Binding-site contacts:
Ligand atom N7 contacts residue ASP156 of chain 2.A at 2.7 Å (salt-bridge).
Ligand atom C9 contacts residue ASP280 of chain 2.A at 3.2 Å.
Ligand atom N1 contacts residue LEU231 of chain 2.A at 2.8 Å (h-bond).
Ligand atom C16 contacts residue TYR106 of chain 2.A at 3.3 Å (hydrophobic).
Ligand atom N6 contacts residue ILE201 of chain 2.A at 3.6 Å.
Ligand atom N3 contacts residue GLY261 of chain 2.A at 3.4 Å.
Ligand atom C5 contacts residue TYR106 of chain 2.A at 3.4 Å (hydrophobic).
Ligand atom C7 contacts residue TYR106 of chain 2.A at 3.6 Å (hydrophobic).
Ligand atom N5 contacts residue MET260 of chain 2.A at 3.3 Å.
Ligand atom C8 contacts residue ASP280 of chain 2.A at 3.6 Å.
Ligand atom O1 contacts residue GLY229 of chain 2.A at 3.2 Å.
Ligand atom C18 contacts residue TYR106 of chain 2.A at 3.6 Å (hydrophobic).
Ligand atom C1 contacts residue GLY261 of chain 2.A at 3.3 Å.
Ligand atom N5 contacts residue ASP102 of chain 2.A at 2.8 Å (salt-bridge).
Ligand atom O1 contacts residue CYS158 of chain 2.A at 3.4 Å (h-bond).
Ligand atom C12 contacts residue ASN70 of chain 2.A at 3.4 Å.
Ligand atom N4 contacts residue ALA232 of chain 2.A at 2.9 Å (h-bond).
Ligand atom C6 contacts residue TYR106 of chain 2.A at 3.4 Å (hydrophobic).
Ligand atom C19 contacts residue ASP156 of chain 2.A at 3.5 Å.
Ligand atom C4 contacts residue TYR106 of chain 2.A at 3.6 Å (hydrophobic).
Ligand atom C8 contacts residue ASP102 of chain 2.A at 3.6 Å.
Ligand atom C18 contacts residue MET260 of chain 2.A at 3.6 Å (hydrophobic).
Ligand atom C17 contacts residue TYR106 of chain 2.A at 3.5 Å (hydrophobic).
Ligand atom N1 contacts residue TYR106 of chain 2.A at 3.6 Å.
Ligand atom C11 contacts residue ASN70 of chain 2.A at 3.4 Å.
Ligand atom C3 contacts residue TYR106 of chain 2.A at 3.4 Å (hydrophobic).
Ligand atom C18 contacts residue ASP102 of chain 2.A at 3.5 Å.
Ligand atom N2 contacts residue ASP280 of chain 2.A at 2.6 Å (salt-bridge).
Ligand atom N1 contacts residue MET260 of chain 2.A at 3.6 Å (h-bond).
Ligand atom N3 contacts residue TYR106 of chain 2.A at 3.5 Å.
Ligand atom C13 contacts residue HIS73 of chain 2.A at 3.6 Å.
Ligand atom N5 contacts residue TYR106 of chain 2.A at 3.2 Å.
Ligand atom C2 contacts residue GLY230 of chain 2.A at 3.7 Å.
Ligand atom O1 contacts residue GLY230 of chain 2.A at 2.8 Å (h-bond).
Ligand atom N6 contacts residue ASP156 of chain 2.A at 2.9 Å (salt-bridge).
Ligand atom N6 contacts residue ASP102 of chain 2.A at 2.6 Å (salt-bridge).
Ligand atom C7 contacts residue ASP102 of chain 2.A at 3.2 Å.
Ligand atom O1 contacts residue ASP156 of chain 2.A at 3.5 Å (salt-bridge).
Ligand atom C18 contacts residue ASP156 of chain 2.A at 3.6 Å.
Ligand atom O1 contacts residue GLN203 of chain 2.A at 3.1 Å (h-bond).

A protein and the small-molecule ligand that binds it are described below.
Small molecule (SMILES): CNc1nc2c(CCNCc3ccccc3)c3nc(N)[nH]c(=O)c3cc2[nH]1

Sequence of chain 2.A:
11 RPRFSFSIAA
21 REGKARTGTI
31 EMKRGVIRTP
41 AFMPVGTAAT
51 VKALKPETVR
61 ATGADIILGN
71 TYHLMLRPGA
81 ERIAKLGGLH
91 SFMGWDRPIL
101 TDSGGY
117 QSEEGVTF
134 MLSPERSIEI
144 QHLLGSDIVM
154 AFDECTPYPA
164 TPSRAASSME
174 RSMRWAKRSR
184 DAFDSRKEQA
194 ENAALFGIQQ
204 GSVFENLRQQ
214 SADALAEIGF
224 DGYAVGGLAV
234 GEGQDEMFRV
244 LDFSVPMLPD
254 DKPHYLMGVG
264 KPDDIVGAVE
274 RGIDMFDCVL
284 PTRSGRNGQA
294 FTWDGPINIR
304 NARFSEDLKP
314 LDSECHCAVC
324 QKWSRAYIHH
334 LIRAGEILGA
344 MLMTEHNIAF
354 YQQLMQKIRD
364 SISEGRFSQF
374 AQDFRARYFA